Binding-site contacts:
Ligand atom C3 contacts residue TRP82 of chain 1.A at 4.2 Å (hydrophobic).
Ligand atom N7 contacts residue ASP9 of chain 1.A at 3.8 Å.
Ligand atom N7 contacts residue ARG8 of chain 1.A at 3.4 Å (salt-bridge).
Ligand atom C5 contacts residue ASP71 of chain 1.A at 3.5 Å.
Ligand atom C5 contacts residue TRP82 of chain 1.A at 4.2 Å (hydrophobic).
Ligand atom N1 contacts residue GLN80 of chain 1.A at 4.5 Å.
Ligand atom C5 contacts residue ARG8 of chain 1.A at 3.6 Å.
Ligand atom C4 contacts residue THR73 of chain 1.A at 4.0 Å.
Ligand atom C1 contacts residue ILE10 of chain 1.A at 3.9 Å (hydrophobic).
Ligand atom C4 contacts residue ARG8 of chain 1.A at 4.0 Å.
Ligand atom C3 contacts residue ILE10 of chain 1.A at 3.9 Å (hydrophobic).
Ligand atom N2 contacts residue ILE10 of chain 1.A at 3.2 Å (h-bond).
Ligand atom N2 contacts residue ASP9 of chain 1.A at 3.5 Å (salt-bridge).
Ligand atom C3 contacts residue ARG8 of chain 1.A at 3.1 Å.
Ligand atom N7 contacts residue TRP82 of chain 1.A at 3.8 Å.
Ligand atom N1 contacts residue TRP82 of chain 1.A at 3.4 Å.
Ligand atom C1 contacts residue TRP82 of chain 1.A at 3.3 Å (hydrophobic).
Ligand atom N7 contacts residue ILE10 of chain 1.A at 3.0 Å (h-bond).
Ligand atom C3 contacts residue ASP9 of chain 1.A at 4.4 Å.
Ligand atom C4 contacts residue ASP71 of chain 1.A at 3.5 Å.
Ligand atom C1 contacts residue ASP9 of chain 1.A at 4.2 Å.
Ligand atom N2 contacts residue TRP82 of chain 1.A at 3.4 Å.
Ligand atom C4 contacts residue TRP82 of chain 1.A at 3.8 Å (hydrophobic).

The small molecule below binds the protein below.
Small molecule (SMILES): Nc1ncccn1

Sequence of chain 1.A:
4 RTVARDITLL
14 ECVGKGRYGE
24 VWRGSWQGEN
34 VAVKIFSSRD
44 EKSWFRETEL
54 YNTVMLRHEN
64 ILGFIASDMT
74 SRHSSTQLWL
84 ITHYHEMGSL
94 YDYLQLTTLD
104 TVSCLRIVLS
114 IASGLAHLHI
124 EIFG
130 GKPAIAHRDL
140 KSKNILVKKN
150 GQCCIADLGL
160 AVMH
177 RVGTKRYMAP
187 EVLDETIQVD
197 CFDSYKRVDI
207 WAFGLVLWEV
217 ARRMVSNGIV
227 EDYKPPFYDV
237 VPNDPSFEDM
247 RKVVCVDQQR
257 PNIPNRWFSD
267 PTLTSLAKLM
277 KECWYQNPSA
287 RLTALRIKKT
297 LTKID